A small-molecule ligand and the protein it binds are described below.
Small molecule (SMILES): CCc1nc(N)nc(N)c1C#C[C@H](C)c1cc2c(c(-c3ccc(CN)cc3)c1)OCO2

Binding-site contacts:
Ligand atom NAE contacts residue SER97 of chain 1.B at 3.4 Å (h-bond).
Ligand atom N1 contacts residue ALA8 of chain 1.B at 3.5 Å (h-bond).
Ligand atom C2 contacts residue ALA8 of chain 1.B at 3.7 Å (hydrophobic).
Ligand atom C4 contacts residue GLU28 of chain 1.B at 3.7 Å.
Ligand atom NAA contacts residue GLU28 of chain 1.B at 2.8 Å (salt-bridge).
Ligand atom CAG contacts residue NAP1 of chain 1.G at 3.9 Å.
Ligand atom NAE contacts residue TYR103 of chain 1.B at 3.3 Å (h-bond).
Ligand atom CBA contacts residue ILE21 of chain 1.B at 3.7 Å (hydrophobic).
Ligand atom C2 contacts residue GLU28 of chain 1.B at 3.6 Å.
Ligand atom CAJ contacts residue THR47 of chain 1.B at 3.5 Å.
Ligand atom CAJ contacts residue MET51 of chain 1.B at 3.9 Å (hydrophobic).
Ligand atom N1 contacts residue ALA7 of chain 1.B at 3.5 Å.
Ligand atom NAA contacts residue MET6 of chain 1.B at 3.9 Å.
Ligand atom C2 contacts residue ALA7 of chain 1.B at 3.9 Å (hydrophobic).
Ligand atom N1 contacts residue PHE32 of chain 1.B at 3.7 Å.
Ligand atom NAE contacts residue MET6 of chain 1.B at 3.3 Å (h-bond).
Ligand atom NAE contacts residue PHE32 of chain 1.B at 3.9 Å.
Ligand atom CAJ contacts residue NAP1 of chain 1.G at 3.5 Å.
Ligand atom CAI contacts residue ILE21 of chain 1.B at 3.7 Å (hydrophobic).
Ligand atom NAA contacts residue ALA7 of chain 1.B at 3.7 Å.
Ligand atom N3 contacts residue ALA8 of chain 1.B at 3.8 Å.
Ligand atom CAH contacts residue ILE21 of chain 1.B at 3.8 Å (hydrophobic).
Ligand atom CAR contacts residue SO41 of chain 1.I at 3.1 Å.
Ligand atom NAA contacts residue SER116 of chain 1.B at 3.9 Å.
Ligand atom OAY contacts residue SER50 of chain 1.B at 3.9 Å.
Ligand atom CAK contacts residue ILE21 of chain 1.B at 3.9 Å (hydrophobic).
Ligand atom CBC contacts residue GLU28 of chain 1.B at 3.8 Å.
Ligand atom NAA contacts residue ALA8 of chain 1.B at 3.8 Å.
Ligand atom CAI contacts residue NAP1 of chain 1.G at 3.8 Å.
Ligand atom CAH contacts residue NAP1 of chain 1.G at 3.6 Å.
Ligand atom NAE contacts residue NAP1 of chain 1.G at 3.3 Å (h-bond).
Ligand atom C6 contacts residue PHE32 of chain 1.B at 3.7 Å (hydrophobic).
Ligand atom N3 contacts residue GLU28 of chain 1.B at 2.9 Å (salt-bridge).
Ligand atom CAQ contacts residue SO41 of chain 1.I at 3.8 Å.
Ligand atom CBD contacts residue PHE32 of chain 1.B at 3.7 Å (hydrophobic).
Ligand atom NAS contacts residue SO41 of chain 1.I at 3.1 Å (h-bond).
Ligand atom C6 contacts residue NAP1 of chain 1.G at 3.5 Å.
Ligand atom N1 contacts residue MET6 of chain 1.B at 3.8 Å.
Ligand atom N3 contacts residue PHE32 of chain 1.B at 3.8 Å.
Ligand atom CBD contacts residue GLN29 of chain 1.B at 3.6 Å.

Sequence of chain 1.B:
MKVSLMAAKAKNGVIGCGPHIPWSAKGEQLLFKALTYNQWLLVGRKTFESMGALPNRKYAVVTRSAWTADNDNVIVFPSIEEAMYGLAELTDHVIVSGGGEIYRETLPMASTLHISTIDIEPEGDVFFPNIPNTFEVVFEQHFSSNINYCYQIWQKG